This protein binds this small molecule.
Small molecule (SMILES): CC(=O)N[C@H]1[C@H](O[C@H]2[C@H](O)[C@@H](NC(C)=O)CO[C@@H]2CO)O[C@H](CO)[C@@H](O[C@H]2O[C@H](CO)[C@@H](O)[C@H](O)[C@@H]2O)[C@@H]1O

Sequence of chain 1.A:
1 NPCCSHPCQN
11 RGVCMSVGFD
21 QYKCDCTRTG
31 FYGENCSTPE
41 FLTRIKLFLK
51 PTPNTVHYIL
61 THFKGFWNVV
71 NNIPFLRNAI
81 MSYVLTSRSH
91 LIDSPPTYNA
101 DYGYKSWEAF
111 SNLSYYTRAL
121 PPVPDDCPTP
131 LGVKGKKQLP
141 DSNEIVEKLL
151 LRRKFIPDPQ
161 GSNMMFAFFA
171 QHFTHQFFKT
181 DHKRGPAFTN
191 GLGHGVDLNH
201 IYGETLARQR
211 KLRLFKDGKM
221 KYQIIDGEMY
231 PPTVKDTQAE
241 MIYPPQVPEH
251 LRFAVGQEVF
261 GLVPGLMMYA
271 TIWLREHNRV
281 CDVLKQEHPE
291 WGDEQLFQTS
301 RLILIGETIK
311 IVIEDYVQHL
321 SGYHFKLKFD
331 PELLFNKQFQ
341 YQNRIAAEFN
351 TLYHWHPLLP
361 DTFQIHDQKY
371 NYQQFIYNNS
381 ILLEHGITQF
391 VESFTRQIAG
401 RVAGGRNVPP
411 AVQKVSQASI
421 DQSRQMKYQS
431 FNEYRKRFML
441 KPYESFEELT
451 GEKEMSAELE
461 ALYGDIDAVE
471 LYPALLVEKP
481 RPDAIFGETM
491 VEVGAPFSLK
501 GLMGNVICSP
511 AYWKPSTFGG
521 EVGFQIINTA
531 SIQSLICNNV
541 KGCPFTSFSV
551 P

Binding-site contacts:
Ligand atom C4 contacts residue LEU206 of chain 1.B at 3.8 Å (hydrophobic).
Ligand atom C2 contacts residue GLU108 of chain 1.A at 4.1 Å.
Ligand atom C1 contacts residue LEU206 of chain 1.B at 4.2 Å (hydrophobic).
Ligand atom C7 contacts residue ARG184 of chain 1.A at 4.0 Å.
Ligand atom C5 contacts residue ASN112 of chain 1.A at 3.6 Å.
Ligand atom C5 contacts residue PHE188 of chain 1.A at 4.2 Å (hydrophobic).
Ligand atom O6 contacts residue TYR115 of chain 1.A at 3.7 Å.
Ligand atom C4 contacts residue ARG210 of chain 1.B at 4.1 Å.
Ligand atom O5 contacts residue GLU108 of chain 1.A at 3.6 Å (salt-bridge).
Ligand atom C6 contacts residue TYR115 of chain 1.A at 3.6 Å (hydrophobic).
Ligand atom O2 contacts residue ARG210 of chain 1.B at 4.3 Å.
Ligand atom C2 contacts residue ASN112 of chain 1.A at 2.5 Å.
Ligand atom O7 contacts residue ARG184 of chain 1.A at 3.0 Å (salt-bridge).
Ligand atom C4 contacts residue ASN112 of chain 1.A at 4.2 Å.
Ligand atom C5 contacts residue LEU206 of chain 1.B at 4.3 Å (hydrophobic).
Ligand atom O6 contacts residue ALA207 of chain 1.B at 4.2 Å.
Ligand atom C1 contacts residue ASN112 of chain 1.A at 1.4 Å.
Ligand atom C4 contacts residue ARG184 of chain 1.A at 4.3 Å.
Ligand atom O7 contacts residue LEU206 of chain 1.B at 3.5 Å.
Ligand atom O4 contacts residue ARG184 of chain 1.A at 3.8 Å.
Ligand atom C7 contacts residue ASN112 of chain 1.A at 3.8 Å.
Ligand atom N2 contacts residue ASN112 of chain 1.A at 3.0 Å (h-bond).
Ligand atom C8 contacts residue ARG184 of chain 1.A at 4.2 Å.
Ligand atom C8 contacts residue PHE188 of chain 1.A at 3.9 Å (hydrophobic).
Ligand atom C6 contacts residue ALA207 of chain 1.B at 4.3 Å (hydrophobic).
Ligand atom C3 contacts residue ASN112 of chain 1.A at 3.8 Å.
Ligand atom O5 contacts residue TYR115 of chain 1.A at 3.5 Å.
Ligand atom C1 contacts residue GLU108 of chain 1.A at 3.7 Å.
Ligand atom C3 contacts residue ARG184 of chain 1.A at 3.9 Å.
Ligand atom C6 contacts residue ARG210 of chain 1.B at 4.3 Å.
Ligand atom C5 contacts residue ARG210 of chain 1.B at 3.8 Å.
Ligand atom O6 contacts residue LEU206 of chain 1.B at 3.7 Å.
Ligand atom O5 contacts residue ASN112 of chain 1.A at 2.3 Å (h-bond).
Ligand atom O4 contacts residue ARG210 of chain 1.B at 3.5 Å (salt-bridge).
Ligand atom C1 contacts residue TYR115 of chain 1.A at 4.0 Å (hydrophobic).
Ligand atom O7 contacts residue ASN112 of chain 1.A at 4.1 Å.
Ligand atom O3 contacts residue LEU206 of chain 1.B at 4.3 Å.
Ligand atom O5 contacts residue LEU206 of chain 1.B at 4.1 Å.
Ligand atom C2 contacts residue ARG210 of chain 1.B at 4.0 Å.
Ligand atom C6 contacts residue PHE188 of chain 1.A at 4.0 Å (hydrophobic).

Sequence of chain 1.B:
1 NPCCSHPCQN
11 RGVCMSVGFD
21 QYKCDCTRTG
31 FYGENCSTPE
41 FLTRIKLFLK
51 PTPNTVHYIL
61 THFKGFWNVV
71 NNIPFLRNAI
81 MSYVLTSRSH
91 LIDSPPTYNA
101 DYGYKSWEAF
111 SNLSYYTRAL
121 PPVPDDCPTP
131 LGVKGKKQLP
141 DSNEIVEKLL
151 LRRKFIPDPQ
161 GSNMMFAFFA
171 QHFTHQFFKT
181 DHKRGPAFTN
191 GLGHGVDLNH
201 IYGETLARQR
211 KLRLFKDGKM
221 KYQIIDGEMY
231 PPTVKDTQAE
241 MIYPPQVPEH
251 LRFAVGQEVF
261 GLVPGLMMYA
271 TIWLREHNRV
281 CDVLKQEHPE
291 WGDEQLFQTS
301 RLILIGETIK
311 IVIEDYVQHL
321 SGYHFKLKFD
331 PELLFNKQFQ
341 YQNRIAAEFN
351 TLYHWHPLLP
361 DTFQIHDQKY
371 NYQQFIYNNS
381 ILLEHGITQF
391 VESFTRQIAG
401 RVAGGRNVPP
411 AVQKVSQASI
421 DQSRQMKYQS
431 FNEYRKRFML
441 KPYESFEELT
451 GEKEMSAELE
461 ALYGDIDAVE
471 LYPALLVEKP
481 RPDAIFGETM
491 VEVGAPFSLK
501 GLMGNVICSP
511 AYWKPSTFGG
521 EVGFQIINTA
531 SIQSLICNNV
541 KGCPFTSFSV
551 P